Sequence of chain 1.C:
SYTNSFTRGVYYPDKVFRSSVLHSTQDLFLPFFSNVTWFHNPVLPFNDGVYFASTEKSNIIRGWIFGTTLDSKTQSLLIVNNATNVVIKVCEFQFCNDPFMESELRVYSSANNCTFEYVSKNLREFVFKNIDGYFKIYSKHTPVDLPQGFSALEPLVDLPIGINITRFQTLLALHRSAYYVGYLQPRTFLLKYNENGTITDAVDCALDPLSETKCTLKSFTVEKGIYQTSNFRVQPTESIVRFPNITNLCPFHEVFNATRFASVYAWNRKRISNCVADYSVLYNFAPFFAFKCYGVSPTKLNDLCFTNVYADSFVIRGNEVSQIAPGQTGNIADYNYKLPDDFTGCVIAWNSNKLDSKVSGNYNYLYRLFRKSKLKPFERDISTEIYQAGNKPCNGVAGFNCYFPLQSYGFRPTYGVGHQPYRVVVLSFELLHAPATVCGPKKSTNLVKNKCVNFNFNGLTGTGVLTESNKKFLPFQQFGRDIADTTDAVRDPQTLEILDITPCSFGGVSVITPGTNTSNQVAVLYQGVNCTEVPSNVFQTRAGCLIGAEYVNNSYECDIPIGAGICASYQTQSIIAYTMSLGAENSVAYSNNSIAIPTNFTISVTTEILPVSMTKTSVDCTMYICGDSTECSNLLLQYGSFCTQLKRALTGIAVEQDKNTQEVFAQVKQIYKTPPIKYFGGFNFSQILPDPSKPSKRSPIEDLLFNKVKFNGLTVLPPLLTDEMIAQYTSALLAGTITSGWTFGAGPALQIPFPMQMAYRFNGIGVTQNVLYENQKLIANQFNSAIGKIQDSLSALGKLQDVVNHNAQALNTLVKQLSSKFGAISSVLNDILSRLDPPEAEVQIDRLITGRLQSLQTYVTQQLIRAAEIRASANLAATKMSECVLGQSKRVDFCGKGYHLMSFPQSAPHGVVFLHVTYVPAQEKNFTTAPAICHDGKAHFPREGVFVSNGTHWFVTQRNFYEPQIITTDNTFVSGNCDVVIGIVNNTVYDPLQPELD

Binding-site contacts:
Ligand atom C4 contacts residue ASN120 of chain 1.C at 4.3 Å.
Ligand atom N2 contacts residue ASN120 of chain 1.C at 2.9 Å (h-bond).
Ligand atom O4 contacts residue VAL169 of chain 1.C at 4.3 Å.
Ligand atom C1 contacts residue VAL125 of chain 1.C at 4.4 Å (hydrophobic).
Ligand atom N2 contacts residue THR122 of chain 1.C at 3.3 Å.
Ligand atom C7 contacts residue ASN120 of chain 1.C at 4.0 Å.
Ligand atom C1 contacts residue ASN120 of chain 1.C at 1.5 Å.
Ligand atom C5 contacts residue VAL125 of chain 1.C at 3.6 Å (hydrophobic).
Ligand atom O6 contacts residue VAL125 of chain 1.C at 4.2 Å.
Ligand atom C7 contacts residue THR122 of chain 1.C at 3.9 Å.
Ligand atom C6 contacts residue VAL125 of chain 1.C at 3.8 Å (hydrophobic).
Ligand atom C2 contacts residue THR122 of chain 1.C at 4.3 Å.
Ligand atom O5 contacts residue ASN120 of chain 1.C at 2.4 Å (h-bond).
Ligand atom C5 contacts residue ASN120 of chain 1.C at 3.7 Å.
Ligand atom C2 contacts residue ASN120 of chain 1.C at 2.5 Å.
Ligand atom C1 contacts residue THR122 of chain 1.C at 4.0 Å.
Ligand atom C8 contacts residue THR122 of chain 1.C at 3.5 Å.
Ligand atom O5 contacts residue VAL125 of chain 1.C at 3.9 Å.
Ligand atom C3 contacts residue ASN120 of chain 1.C at 3.8 Å.

A small-molecule ligand and the protein it binds are described below.
Small molecule (SMILES): CC(=O)N[C@@H]1[C@@H](O)[C@H](O)[C@@H](CO)O[C@H]1O